This protein binds this small molecule.
Small molecule (SMILES): N=c1ccn([C@H]2C[C@H](O[P](=O)(O)OC[C@H]3O[C@@H](n4cnc5c(N)ncnc54)C[C@@H]3O[P](=O)(O)OC[C@H]3O[C@@H](n4cnc5c(N)ncnc54)C[C@@H]3O)[C@@H](CO[P](=O)(O)O[C@H]3C[C@H](n4ccc(=N)[nH]c4=O)O[C@@H]3CO[P](=O)(O)O[C@H]3C[C@H](n4cnc5c(=O)nc(N)[nH]c54)O[C@@H]3CO[P](=O)(O)O[C@H]3C[C@H](n4cnc5c(=O)nc(N)[nH]c54)O[C@@H]3CO[P](=O)(O)O[C@H]3C[C@H](n4cnc5c(N)ncnc54)O[C@@H]3CO[P](=O)(O)O[C@H]3C[C@H](n4ccc(N)nc4=O)O[C@@H]3COP(=O)=O)O2)c(=O)[nH]1

Sequence of chain 11.A:
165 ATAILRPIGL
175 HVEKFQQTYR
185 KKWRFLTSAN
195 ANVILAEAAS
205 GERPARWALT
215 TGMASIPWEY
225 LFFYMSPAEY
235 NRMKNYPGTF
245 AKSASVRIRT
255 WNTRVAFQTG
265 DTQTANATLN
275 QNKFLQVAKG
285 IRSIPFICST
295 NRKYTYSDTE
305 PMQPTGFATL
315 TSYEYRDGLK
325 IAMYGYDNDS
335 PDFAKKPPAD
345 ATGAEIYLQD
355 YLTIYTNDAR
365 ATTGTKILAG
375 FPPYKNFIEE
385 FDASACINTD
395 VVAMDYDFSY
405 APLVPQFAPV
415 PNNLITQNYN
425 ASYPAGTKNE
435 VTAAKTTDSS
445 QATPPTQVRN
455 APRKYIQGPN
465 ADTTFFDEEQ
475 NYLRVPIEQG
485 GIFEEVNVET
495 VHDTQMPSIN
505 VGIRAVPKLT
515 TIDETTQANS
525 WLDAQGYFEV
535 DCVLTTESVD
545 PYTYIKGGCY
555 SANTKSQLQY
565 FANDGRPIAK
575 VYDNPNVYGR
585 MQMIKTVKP

Sequence of chain 13.A:
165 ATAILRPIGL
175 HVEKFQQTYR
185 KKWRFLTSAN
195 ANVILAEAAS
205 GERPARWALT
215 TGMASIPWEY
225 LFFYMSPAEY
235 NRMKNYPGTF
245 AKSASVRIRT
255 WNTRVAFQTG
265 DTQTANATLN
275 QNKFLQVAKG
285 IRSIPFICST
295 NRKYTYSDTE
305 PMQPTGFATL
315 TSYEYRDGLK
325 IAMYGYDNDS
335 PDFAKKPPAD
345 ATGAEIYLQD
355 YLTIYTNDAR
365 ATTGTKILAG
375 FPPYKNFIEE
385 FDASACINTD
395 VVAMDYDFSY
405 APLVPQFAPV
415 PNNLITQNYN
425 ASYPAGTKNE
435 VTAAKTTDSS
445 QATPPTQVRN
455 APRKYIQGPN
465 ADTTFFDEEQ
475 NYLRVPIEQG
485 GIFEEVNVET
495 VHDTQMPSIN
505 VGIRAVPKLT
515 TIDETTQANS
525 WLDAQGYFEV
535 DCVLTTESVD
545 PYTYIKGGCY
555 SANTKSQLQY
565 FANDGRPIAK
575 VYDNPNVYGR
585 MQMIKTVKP

Binding-site contacts:
Ligand atom N4 contacts residue ARG170 of chain 13.A at 0.6 Å (salt-bridge).
Ligand atom O2 contacts residue LYS559 of chain 13.A at 2.8 Å (salt-bridge).
Ligand atom N2 contacts residue ASP401 of chain 11.A at 2.8 Å (salt-bridge).
Ligand atom O2 contacts residue DG2 of chain 11.B at 2.8 Å (h-bond).
Ligand atom N3 contacts residue DG2 of chain 11.B at 2.9 Å (h-bond).
Ligand atom OP1 contacts residue PRO501 of chain 11.A at 3.1 Å.
Ligand atom C5 contacts residue ARG170 of chain 13.A at 2.4 Å.
Ligand atom O2 contacts residue THR558 of chain 13.A at 2.7 Å (h-bond).
Ligand atom C4 contacts residue ASP497 of chain 11.A at 3.1 Å.
Ligand atom N1 contacts residue PRO545 of chain 13.A at 3.2 Å.
Ligand atom C2 contacts residue ASP401 of chain 11.A at 3.1 Å.
Ligand atom C5 contacts residue ASP497 of chain 11.A at 3.1 Å.
Ligand atom C5 contacts residue ASN491 of chain 13.A at 2.3 Å.
Ligand atom OP2 contacts residue ASN491 of chain 13.A at 2.9 Å.
Ligand atom N6 contacts residue GLN410 of chain 13.A at 2.7 Å (h-bond).
Ligand atom OP1 contacts residue PRO289 of chain 11.A at 3.2 Å.
Ligand atom O4' contacts residue THR558 of chain 13.A at 3.1 Å.
Ligand atom O3' contacts residue PRO289 of chain 11.A at 3.1 Å.
Ligand atom O6 contacts residue ASP401 of chain 11.A at 2.7 Å (salt-bridge).
Ligand atom N1 contacts residue ASP401 of chain 11.A at 2.6 Å (salt-bridge).
Ligand atom N6 contacts residue SER555 of chain 13.A at 3.1 Å.
Ligand atom O2 contacts residue PRO171 of chain 13.A at 3.0 Å (h-bond).
Ligand atom C4 contacts residue ARG170 of chain 13.A at 1.2 Å.
Ligand atom N1 contacts residue MET398 of chain 11.A at 3.0 Å.
Ligand atom OP2 contacts residue VAL492 of chain 13.A at 2.5 Å (h-bond).
Ligand atom OP2 contacts residue SER287 of chain 11.A at 2.9 Å.
Ligand atom N7 contacts residue THR498 of chain 11.A at 3.1 Å.
Ligand atom C2 contacts residue MET398 of chain 11.A at 2.7 Å (hydrophobic).
Ligand atom OP1 contacts residue GLY284 of chain 11.A at 3.0 Å.
Ligand atom C2 contacts residue ASP399 of chain 11.A at 3.1 Å.
Ligand atom C6 contacts residue ASN491 of chain 13.A at 3.1 Å.
Ligand atom N4 contacts residue DG2 of chain 11.B at 2.9 Å (h-bond).
Ligand atom C4 contacts residue ASN491 of chain 13.A at 2.5 Å.
Ligand atom O3' contacts residue LYS178 of chain 13.A at 2.9 Å.
Ligand atom O3' contacts residue VAL492 of chain 13.A at 3.2 Å.
Ligand atom O4' contacts residue GLN499 of chain 11.A at 3.0 Å (h-bond).
Ligand atom N7 contacts residue GLN499 of chain 11.A at 2.8 Å (h-bond).
Ligand atom N2 contacts residue SER403 of chain 11.A at 3.0 Å (h-bond).
Ligand atom N3 contacts residue ARG170 of chain 13.A at 2.0 Å (salt-bridge).
Ligand atom N4 contacts residue ASN491 of chain 13.A at 2.7 Å (h-bond).